A small-molecule ligand and the protein it binds are described below.
Small molecule (SMILES): CC(=O)N[C@H]1[C@H](O[C@H]2[C@H](O)[C@@H](NC(C)=O)CO[C@@H]2CO)O[C@H](CO)[C@@H](O[C@@H]2O[C@H](CO)[C@@H](O)[C@H](O)[C@@H]2O)[C@@H]1O

Sequence of chain 3.A:
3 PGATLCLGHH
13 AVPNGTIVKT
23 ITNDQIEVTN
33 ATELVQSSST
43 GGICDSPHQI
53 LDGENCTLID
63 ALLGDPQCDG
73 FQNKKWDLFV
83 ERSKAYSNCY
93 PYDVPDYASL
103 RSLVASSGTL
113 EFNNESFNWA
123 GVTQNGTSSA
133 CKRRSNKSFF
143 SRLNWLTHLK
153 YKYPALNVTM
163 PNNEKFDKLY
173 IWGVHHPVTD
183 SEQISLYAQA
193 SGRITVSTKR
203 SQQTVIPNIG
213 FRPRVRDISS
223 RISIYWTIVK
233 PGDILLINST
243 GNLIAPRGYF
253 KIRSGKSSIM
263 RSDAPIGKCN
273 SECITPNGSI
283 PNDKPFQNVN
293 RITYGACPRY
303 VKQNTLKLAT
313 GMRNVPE

Binding-site contacts:
Ligand atom C8 contacts residue ARG216 of chain 3.A at 4.4 Å.
Ligand atom C4 contacts residue ARG216 of chain 3.A at 4.2 Å.
Ligand atom C3 contacts residue ARG216 of chain 3.A at 4.4 Å.
Ligand atom O7 contacts residue ARG216 of chain 3.A at 2.9 Å (salt-bridge).
Ligand atom C8 contacts residue PRO215 of chain 3.A at 4.2 Å (hydrophobic).
Ligand atom C4 contacts residue ASN159 of chain 1.A at 4.2 Å.
Ligand atom C7 contacts residue ARG216 of chain 3.A at 3.9 Å.
Ligand atom N2 contacts residue ASN159 of chain 1.A at 2.9 Å (h-bond).
Ligand atom C2 contacts residue ARG216 of chain 3.A at 4.3 Å.
Ligand atom O7 contacts residue ARG214 of chain 3.A at 4.3 Å.
Ligand atom C1 contacts residue ASN159 of chain 1.A at 1.4 Å.
Ligand atom C7 contacts residue ASN159 of chain 1.A at 3.5 Å.
Ligand atom O6 contacts residue ARG216 of chain 3.A at 3.5 Å (salt-bridge).
Ligand atom C1 contacts residue ARG216 of chain 3.A at 4.1 Å.
Ligand atom C2 contacts residue PHE213 of chain 3.A at 4.3 Å (hydrophobic).
Ligand atom O7 contacts residue PRO215 of chain 3.A at 3.5 Å.
Ligand atom C5 contacts residue LEU238 of chain 1.A at 4.1 Å (hydrophobic).
Ligand atom C8 contacts residue NAG2 of chain 1.F at 3.6 Å.
Ligand atom O4 contacts residue ASP219 of chain 3.A at 4.4 Å.
Ligand atom O7 contacts residue ASN159 of chain 1.A at 3.6 Å (h-bond).
Ligand atom N2 contacts residue PHE213 of chain 3.A at 3.5 Å.
Ligand atom C6 contacts residue THR161 of chain 1.A at 3.4 Å.
Ligand atom C1 contacts residue PHE213 of chain 3.A at 4.0 Å (hydrophobic).
Ligand atom C7 contacts residue PRO215 of chain 3.A at 4.3 Å (hydrophobic).
Ligand atom C3 contacts residue PHE213 of chain 3.A at 3.9 Å (hydrophobic).
Ligand atom C5 contacts residue ASN159 of chain 1.A at 3.6 Å.
Ligand atom C3 contacts residue ASN159 of chain 1.A at 3.8 Å.
Ligand atom C6 contacts residue LEU238 of chain 1.A at 4.0 Å (hydrophobic).
Ligand atom C7 contacts residue PHE213 of chain 3.A at 4.2 Å (hydrophobic).
Ligand atom C5 contacts residue ASP219 of chain 3.A at 4.3 Å.
Ligand atom O3 contacts residue PHE213 of chain 3.A at 4.3 Å.
Ligand atom O5 contacts residue ASN159 of chain 1.A at 2.3 Å (h-bond).
Ligand atom O6 contacts residue THR161 of chain 1.A at 3.3 Å (h-bond).
Ligand atom C8 contacts residue PHE213 of chain 3.A at 3.7 Å (hydrophobic).
Ligand atom O3 contacts residue ARG216 of chain 3.A at 3.8 Å.
Ligand atom C8 contacts residue ILE236 of chain 1.A at 3.8 Å (hydrophobic).
Ligand atom C7 contacts residue NAG1 of chain 1.F at 4.2 Å.
Ligand atom C2 contacts residue ASN159 of chain 1.A at 2.4 Å.
Ligand atom C8 contacts residue NAG1 of chain 1.F at 3.8 Å.
Ligand atom O5 contacts residue LEU238 of chain 1.A at 4.3 Å.

Sequence of chain 1.A:
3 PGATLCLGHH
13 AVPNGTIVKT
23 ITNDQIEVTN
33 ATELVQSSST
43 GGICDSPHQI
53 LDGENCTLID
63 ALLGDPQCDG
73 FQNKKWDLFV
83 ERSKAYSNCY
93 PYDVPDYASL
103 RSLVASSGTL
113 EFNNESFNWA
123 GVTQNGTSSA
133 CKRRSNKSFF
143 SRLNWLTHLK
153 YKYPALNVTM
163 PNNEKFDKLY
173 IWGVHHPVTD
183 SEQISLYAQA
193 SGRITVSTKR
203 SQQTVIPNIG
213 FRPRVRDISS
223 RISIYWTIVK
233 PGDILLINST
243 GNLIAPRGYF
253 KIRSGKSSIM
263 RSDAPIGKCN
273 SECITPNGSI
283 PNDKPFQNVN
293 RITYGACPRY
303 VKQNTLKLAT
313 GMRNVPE